A protein and the small-molecule ligand that binds it are described below.
Small molecule (SMILES): O=C(N[C@H](CO)[C@H](O)c1ccc([N+](=O)[O-])cc1)C(Cl)Cl

Sequence of chain 1.A:
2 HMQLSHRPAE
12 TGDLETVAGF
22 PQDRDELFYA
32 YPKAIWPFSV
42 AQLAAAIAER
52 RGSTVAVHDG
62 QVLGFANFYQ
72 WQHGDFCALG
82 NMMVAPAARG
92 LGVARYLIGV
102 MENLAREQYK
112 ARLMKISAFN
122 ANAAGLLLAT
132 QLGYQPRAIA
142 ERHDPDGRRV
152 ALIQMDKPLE

Binding-site contacts:
Ligand atom C8 contacts residue ALA45 of chain 1.A at 3.9 Å (hydrophobic).
Ligand atom O5 contacts residue ALA45 of chain 1.A at 4.2 Å.
Ligand atom C10 contacts residue ALA46 of chain 1.A at 3.6 Å (hydrophobic).
Ligand atom O9A contacts residue ALA42 of chain 1.A at 3.5 Å (h-bond).
Ligand atom C9 contacts residue ALA42 of chain 1.A at 3.8 Å (hydrophobic).
Ligand atom C8 contacts residue ALA46 of chain 1.A at 4.3 Å (hydrophobic).
Ligand atom O9A contacts residue ALA46 of chain 1.A at 3.5 Å.
Ligand atom O9B contacts residue ALA42 of chain 1.A at 3.5 Å.
Ligand atom C3 contacts residue ALA49 of chain 1.A at 4.4 Å (hydrophobic).
Ligand atom C5 contacts residue ALA49 of chain 1.A at 3.6 Å (hydrophobic).
Ligand atom O5 contacts residue ALA49 of chain 1.A at 4.3 Å.
Ligand atom C9 contacts residue ALA46 of chain 1.A at 4.0 Å (hydrophobic).
Ligand atom C4 contacts residue ALA49 of chain 1.A at 4.4 Å (hydrophobic).
Ligand atom C11 contacts residue ALA45 of chain 1.A at 4.3 Å (hydrophobic).
Ligand atom C7 contacts residue ALA46 of chain 1.A at 4.4 Å (hydrophobic).
Ligand atom C6 contacts residue ALA46 of chain 1.A at 4.3 Å (hydrophobic).
Ligand atom C11 contacts residue ALA49 of chain 1.A at 4.2 Å (hydrophobic).
Ligand atom C5 contacts residue ALA45 of chain 1.A at 4.2 Å (hydrophobic).
Ligand atom C8 contacts residue ALA42 of chain 1.A at 4.0 Å (hydrophobic).
Ligand atom N9 contacts residue ALA46 of chain 1.A at 4.1 Å.
Ligand atom C11 contacts residue ALA46 of chain 1.A at 3.7 Å (hydrophobic).
Ligand atom C6 contacts residue ALA49 of chain 1.A at 4.3 Å (hydrophobic).
Ligand atom C6 contacts residue ALA45 of chain 1.A at 4.0 Å (hydrophobic).
Ligand atom N9 contacts residue ALA42 of chain 1.A at 3.5 Å (h-bond).
Ligand atom C7 contacts residue ALA45 of chain 1.A at 3.8 Å (hydrophobic).